Sequence of chain 1.I:
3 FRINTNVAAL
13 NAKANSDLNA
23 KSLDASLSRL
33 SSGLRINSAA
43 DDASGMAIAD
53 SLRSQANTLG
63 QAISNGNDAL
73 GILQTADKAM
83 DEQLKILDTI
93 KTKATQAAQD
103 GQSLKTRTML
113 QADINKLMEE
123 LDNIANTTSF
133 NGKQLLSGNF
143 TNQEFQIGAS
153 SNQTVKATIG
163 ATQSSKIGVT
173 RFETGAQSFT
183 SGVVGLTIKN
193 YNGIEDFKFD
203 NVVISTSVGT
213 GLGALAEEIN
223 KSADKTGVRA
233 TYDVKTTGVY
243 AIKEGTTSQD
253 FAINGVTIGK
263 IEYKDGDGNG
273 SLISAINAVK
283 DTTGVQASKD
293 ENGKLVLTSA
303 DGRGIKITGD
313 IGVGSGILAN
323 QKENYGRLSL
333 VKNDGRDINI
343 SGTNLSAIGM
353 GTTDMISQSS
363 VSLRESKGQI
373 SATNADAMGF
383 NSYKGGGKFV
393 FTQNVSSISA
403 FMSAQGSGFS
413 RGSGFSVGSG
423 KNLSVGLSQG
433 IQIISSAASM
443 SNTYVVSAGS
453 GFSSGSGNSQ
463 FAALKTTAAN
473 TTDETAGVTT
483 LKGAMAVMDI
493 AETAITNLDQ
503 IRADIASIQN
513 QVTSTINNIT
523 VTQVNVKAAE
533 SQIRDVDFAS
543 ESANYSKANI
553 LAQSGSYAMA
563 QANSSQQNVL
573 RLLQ

Binding-site contacts:
Ligand atom C6 contacts residue SER449 of chain 1.I at 3.4 Å.
Ligand atom C2 contacts residue SER449 of chain 1.I at 1.4 Å.
Ligand atom C3 contacts residue VAL447 of chain 1.I at 4.3 Å (hydrophobic).
Ligand atom O8 contacts residue SER449 of chain 1.I at 4.5 Å.
Ligand atom C1 contacts residue SER449 of chain 1.I at 2.2 Å.
Ligand atom O1A contacts residue LYS467 of chain 1.I at 4.1 Å.
Ligand atom O6 contacts residue SER449 of chain 1.I at 2.8 Å (h-bond).
Ligand atom N5 contacts residue SER449 of chain 1.I at 4.3 Å.
Ligand atom O1B contacts residue VAL447 of chain 1.I at 3.3 Å.
Ligand atom O4 contacts residue SER452 of chain 1.I at 3.1 Å (h-bond).
Ligand atom C3 contacts residue SER449 of chain 1.I at 1.7 Å.
Ligand atom O4 contacts residue GLY451 of chain 1.I at 3.5 Å.
Ligand atom O1A contacts residue SER449 of chain 1.I at 3.2 Å.
Ligand atom C4 contacts residue SER452 of chain 1.I at 3.3 Å.
Ligand atom C4 contacts residue GLY451 of chain 1.I at 3.8 Å.
Ligand atom O4 contacts residue SER449 of chain 1.I at 3.7 Å.
Ligand atom C4 contacts residue SER449 of chain 1.I at 2.6 Å.
Ligand atom C5 contacts residue SER449 of chain 1.I at 3.5 Å.
Ligand atom O1B contacts residue SER449 of chain 1.I at 2.6 Å (h-bond).
Ligand atom O1B contacts residue LYS467 of chain 1.I at 4.3 Å.
Ligand atom O1B contacts residue VAL448 of chain 1.I at 4.2 Å.
Ligand atom C3 contacts residue SER452 of chain 1.I at 4.0 Å.
Ligand atom C5 contacts residue GLY451 of chain 1.I at 4.3 Å.

A small-molecule ligand and the protein it binds are described below.
Small molecule (SMILES): C[C@H](O)[C@H](N)[C@@H]1O[C@](O)(C(=O)O)C[C@H](O)[C@@H]1N